Binding-site contacts:
Ligand atom C12 contacts residue ASN101 of chain 1.A at 2.9 Å.
Ligand atom C1 contacts residue VAL48 of chain 1.A at 4.0 Å (hydrophobic).
Ligand atom C9 contacts residue PRO43 of chain 1.A at 4.2 Å (hydrophobic).
Ligand atom C9 contacts residue ILE107 of chain 1.A at 4.1 Å (hydrophobic).
Ligand atom C10 contacts residue TRP42 of chain 1.A at 3.7 Å (hydrophobic).
Ligand atom C11 contacts residue LEU55 of chain 1.A at 3.8 Å (hydrophobic).
Ligand atom N2 contacts residue LEU55 of chain 1.A at 3.7 Å.
Ligand atom C1 contacts residue PHE44 of chain 1.A at 3.6 Å (hydrophobic).
Ligand atom O1 contacts residue ILE107 of chain 1.A at 3.9 Å.
Ligand atom C1 contacts residue PRO43 of chain 1.A at 4.0 Å (hydrophobic).
Ligand atom C13 contacts residue LEU55 of chain 1.A at 3.5 Å (hydrophobic).
Ligand atom C4 contacts residue LEU53 of chain 1.A at 3.5 Å (hydrophobic).
Ligand atom C2 contacts residue ASN101 of chain 1.A at 4.3 Å.
Ligand atom N2 contacts residue TYR100 of chain 1.A at 4.0 Å.
Ligand atom C13 contacts residue ASN101 of chain 1.A at 3.0 Å.
Ligand atom C10 contacts residue PRO43 of chain 1.A at 3.9 Å (hydrophobic).
Ligand atom O3 contacts residue LEU55 of chain 1.A at 3.7 Å.
Ligand atom O2 contacts residue ASP106 of chain 1.A at 4.2 Å.
Ligand atom C12 contacts residue LEU55 of chain 1.A at 3.7 Å (hydrophobic).
Ligand atom C8 contacts residue TRP42 of chain 1.A at 4.3 Å (hydrophobic).
Ligand atom N2 contacts residue ASN101 of chain 1.A at 3.8 Å.
Ligand atom C6 contacts residue ILE107 of chain 1.A at 3.9 Å (hydrophobic).
Ligand atom N2 contacts residue TYR58 of chain 1.A at 4.3 Å.
Ligand atom C7 contacts residue ILE107 of chain 1.A at 3.5 Å (hydrophobic).
Ligand atom C5 contacts residue ILE107 of chain 1.A at 4.0 Å (hydrophobic).
Ligand atom C14 contacts residue TYR100 of chain 1.A at 3.9 Å (hydrophobic).
Ligand atom C12 contacts residue TYR100 of chain 1.A at 2.8 Å (hydrophobic).
Ligand atom C9 contacts residue TRP42 of chain 1.A at 3.1 Å (hydrophobic).
Ligand atom C14 contacts residue LEU55 of chain 1.A at 3.5 Å (hydrophobic).
Ligand atom BR1 contacts residue LEU55 of chain 1.A at 3.8 Å.
Ligand atom C2 contacts residue ILE107 of chain 1.A at 3.7 Å (hydrophobic).
Ligand atom C1 contacts residue ILE107 of chain 1.A at 4.2 Å (hydrophobic).
Ligand atom C2 contacts residue VAL48 of chain 1.A at 4.2 Å (hydrophobic).
Ligand atom C14 contacts residue ASN101 of chain 1.A at 3.7 Å.
Ligand atom C10 contacts residue ILE107 of chain 1.A at 4.1 Å (hydrophobic).
Ligand atom C13 contacts residue TYR100 of chain 1.A at 3.2 Å (hydrophobic).
Ligand atom C8 contacts residue ILE107 of chain 1.A at 4.0 Å (hydrophobic).
Ligand atom C3 contacts residue LEU53 of chain 1.A at 4.0 Å (hydrophobic).
Ligand atom N1 contacts residue ILE107 of chain 1.A at 3.5 Å.
Ligand atom O1 contacts residue ASN101 of chain 1.A at 3.2 Å (h-bond).

A small-molecule ligand and the protein it binds are described below.
Small molecule (SMILES): CC(=O)N[C@@H](Cc1ccc(O)cc1)C(=O)NCC#CBr

Sequence of chain 1.A:
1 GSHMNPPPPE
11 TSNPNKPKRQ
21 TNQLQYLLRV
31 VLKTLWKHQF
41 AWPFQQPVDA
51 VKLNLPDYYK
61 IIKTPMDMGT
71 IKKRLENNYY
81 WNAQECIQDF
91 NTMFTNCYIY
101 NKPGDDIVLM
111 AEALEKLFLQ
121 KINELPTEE